Binding-site contacts:
Ligand atom CL1 contacts residue TYR218 of chain 1.A at 3.4 Å.
Ligand atom CL1 contacts residue ILE217 of chain 1.A at 3.6 Å.
Ligand atom C30 contacts residue THR84 of chain 1.A at 3.1 Å.
Ligand atom C12 contacts residue ASP179 of chain 1.A at 3.6 Å.
Ligand atom S3 contacts residue VAL203 of chain 1.A at 3.6 Å.
Ligand atom C26 contacts residue TRP205 of chain 1.A at 3.8 Å (hydrophobic).
Ligand atom N7 contacts residue GLY208 of chain 1.A at 3.1 Å (h-bond).
Ligand atom N1 contacts residue PHE162 of chain 1.A at 3.8 Å.
Ligand atom CL1 contacts residue VAL203 of chain 1.A at 3.6 Å.
Ligand atom CL1 contacts residue GLY216 of chain 1.A at 3.6 Å.
Ligand atom N4 contacts residue GLY206 of chain 1.A at 3.6 Å (h-bond).
Ligand atom C30 contacts residue GLU83 of chain 1.A at 3.6 Å.
Ligand atom C19 contacts residue GLY216 of chain 1.A at 3.7 Å.
Ligand atom C21 contacts residue PHE162 of chain 1.A at 3.8 Å (hydrophobic).
Ligand atom C20 contacts residue GLY206 of chain 1.A at 3.7 Å.
Ligand atom C34 contacts residue GLY208 of chain 1.A at 3.8 Å.
Ligand atom C12 contacts residue ALA180 of chain 1.A at 3.4 Å (hydrophobic).
Ligand atom C10 contacts residue TRP205 of chain 1.A at 3.6 Å (hydrophobic).
Ligand atom C16 contacts residue GLY206 of chain 1.A at 3.4 Å.
Ligand atom C29 contacts residue THR84 of chain 1.A at 3.5 Å.
Ligand atom C29 contacts residue PHE162 of chain 1.A at 3.6 Å (hydrophobic).
Ligand atom C8 contacts residue TYR85 of chain 1.A at 3.8 Å (hydrophobic).
Ligand atom C21 contacts residue TRP205 of chain 1.A at 3.5 Å (hydrophobic).
Ligand atom C23 contacts residue GLU83 of chain 1.A at 3.2 Å.
Ligand atom C26 contacts residue PHE162 of chain 1.A at 3.6 Å (hydrophobic).
Ligand atom C19 contacts residue ASP179 of chain 1.A at 3.3 Å.
Ligand atom C5 contacts residue GLY206 of chain 1.A at 3.8 Å.
Ligand atom C17 contacts residue TRP205 of chain 1.A at 3.8 Å (hydrophobic).
Ligand atom N15 contacts residue GLY206 of chain 1.A at 3.0 Å (h-bond).
Ligand atom C10 contacts residue ALA180 of chain 1.A at 3.7 Å (hydrophobic).
Ligand atom C12 contacts residue GLY208 of chain 1.A at 3.4 Å.
Ligand atom CL1 contacts residue ALA180 of chain 1.A at 3.7 Å.
Ligand atom S3 contacts residue TRP205 of chain 1.A at 3.6 Å.
Ligand atom C28 contacts residue GLY206 of chain 1.A at 3.6 Å.
Ligand atom C12 contacts residue GLY206 of chain 1.A at 3.6 Å.
Ligand atom C24 contacts residue GLN182 of chain 1.A at 3.6 Å.
Ligand atom F3 contacts residue TYR85 of chain 1.A at 3.7 Å.
Ligand atom C19 contacts residue ALA180 of chain 1.A at 3.4 Å (hydrophobic).
Ligand atom C8 contacts residue PHE162 of chain 1.A at 3.8 Å (hydrophobic).
Ligand atom C2 contacts residue GLY206 of chain 1.A at 3.5 Å.

This small molecule binds to this protein.
Small molecule (SMILES): O=C(CN1CC[C@@H](NC(=O)c2ccc(Cl)s2)C1)Nc1ccc(-n2ccccc2=O)cc1F

Sequence of chain 1.A:
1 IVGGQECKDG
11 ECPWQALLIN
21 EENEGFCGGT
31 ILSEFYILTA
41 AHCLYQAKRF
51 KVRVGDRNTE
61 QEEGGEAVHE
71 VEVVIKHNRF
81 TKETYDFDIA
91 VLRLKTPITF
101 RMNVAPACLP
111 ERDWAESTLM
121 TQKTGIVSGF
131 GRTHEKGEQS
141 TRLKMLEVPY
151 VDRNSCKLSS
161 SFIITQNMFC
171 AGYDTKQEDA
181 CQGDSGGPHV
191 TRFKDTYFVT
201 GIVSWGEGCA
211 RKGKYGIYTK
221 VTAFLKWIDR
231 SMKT